Sequence of chain 1.A:
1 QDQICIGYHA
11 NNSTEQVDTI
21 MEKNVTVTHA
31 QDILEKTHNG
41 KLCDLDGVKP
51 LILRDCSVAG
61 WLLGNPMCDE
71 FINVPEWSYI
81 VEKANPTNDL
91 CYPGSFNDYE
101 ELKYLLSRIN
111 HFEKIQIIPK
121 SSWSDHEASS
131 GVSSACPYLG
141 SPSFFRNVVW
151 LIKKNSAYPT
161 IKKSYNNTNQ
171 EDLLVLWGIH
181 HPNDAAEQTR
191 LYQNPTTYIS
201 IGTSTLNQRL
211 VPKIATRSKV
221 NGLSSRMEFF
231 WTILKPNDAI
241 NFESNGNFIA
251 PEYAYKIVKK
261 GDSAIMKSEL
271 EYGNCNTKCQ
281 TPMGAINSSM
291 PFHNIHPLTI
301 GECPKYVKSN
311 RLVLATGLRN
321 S

Binding-site contacts:
Ligand atom C9 contacts residue SER225 of chain 1.A at 3.8 Å.
Ligand atom O8 contacts residue LEU223 of chain 1.A at 3.4 Å.
Ligand atom C10 contacts residue SER130 of chain 1.A at 4.1 Å.
Ligand atom C8 contacts residue TYR92 of chain 1.A at 4.0 Å (hydrophobic).
Ligand atom O1A contacts residue SER134 of chain 1.A at 3.6 Å.
Ligand atom C1 contacts residue SER133 of chain 1.A at 3.7 Å.
Ligand atom O4 contacts residue GLY222 of chain 1.A at 3.5 Å (h-bond).
Ligand atom C11 contacts residue SER130 of chain 1.A at 3.1 Å.
Ligand atom C7 contacts residue TRP150 of chain 1.A at 3.8 Å (hydrophobic).
Ligand atom C11 contacts residue VAL132 of chain 1.A at 4.0 Å (hydrophobic).
Ligand atom C10 contacts residue VAL132 of chain 1.A at 4.0 Å (hydrophobic).
Ligand atom O9 contacts residue TRP150 of chain 1.A at 4.0 Å.
Ligand atom O8 contacts residue TYR92 of chain 1.A at 3.0 Å (h-bond).
Ligand atom O7 contacts residue ARG190 of chain 1.A at 3.0 Å (salt-bridge).
Ligand atom N5 contacts residue VAL132 of chain 1.A at 2.9 Å (h-bond).
Ligand atom O9 contacts residue SER225 of chain 1.A at 3.1 Å (h-bond).
Ligand atom C11 contacts residue TRP150 of chain 1.A at 3.7 Å (hydrophobic).
Ligand atom O3 contacts residue GLY222 of chain 1.A at 3.5 Å (h-bond).
Ligand atom O1B contacts residue SER134 of chain 1.A at 2.8 Å (h-bond).
Ligand atom O2 contacts residue LYS219 of chain 1.A at 4.2 Å.
Ligand atom C4 contacts residue VAL132 of chain 1.A at 3.7 Å (hydrophobic).
Ligand atom C11 contacts residue ILE152 of chain 1.A at 4.0 Å (hydrophobic).
Ligand atom O4 contacts residue VAL132 of chain 1.A at 4.1 Å.
Ligand atom C1 contacts residue SER134 of chain 1.A at 3.6 Å.
Ligand atom C9 contacts residue TYR92 of chain 1.A at 3.7 Å (hydrophobic).
Ligand atom O4 contacts residue LEU223 of chain 1.A at 3.5 Å.
Ligand atom O10 contacts residue LEU191 of chain 1.A at 3.5 Å.
Ligand atom O9 contacts residue TYR92 of chain 1.A at 2.5 Å (h-bond).
Ligand atom C10 contacts residue TRP150 of chain 1.A at 3.9 Å (hydrophobic).
Ligand atom O8 contacts residue TRP150 of chain 1.A at 4.0 Å.
Ligand atom C11 contacts residue GLY131 of chain 1.A at 4.0 Å.
Ligand atom C9 contacts residue GLU187 of chain 1.A at 3.0 Å.
Ligand atom C5 contacts residue VAL132 of chain 1.A at 3.8 Å (hydrophobic).
Ligand atom O9 contacts residue GLU187 of chain 1.A at 2.9 Å (salt-bridge).
Ligand atom C9 contacts residue HIS180 of chain 1.A at 4.2 Å.
Ligand atom O9 contacts residue HIS180 of chain 1.A at 3.1 Å (h-bond).
Ligand atom O1A contacts residue LEU223 of chain 1.A at 3.6 Å.
Ligand atom O1A contacts residue SER133 of chain 1.A at 2.8 Å (h-bond).
Ligand atom N5 contacts residue TRP150 of chain 1.A at 3.9 Å.
Ligand atom O1B contacts residue SER133 of chain 1.A at 3.6 Å.

This small molecule binds to this protein.
Small molecule (SMILES): CC(=O)N[C@H]1[C@H]([C@H](O)[C@H](O)CO)O[C@@](OC[C@H]2O[C@@H](O)[C@H](O)[C@@H](O)[C@H]2O)(C(=O)O)C[C@@H]1O